Sequence of chain 1.B:
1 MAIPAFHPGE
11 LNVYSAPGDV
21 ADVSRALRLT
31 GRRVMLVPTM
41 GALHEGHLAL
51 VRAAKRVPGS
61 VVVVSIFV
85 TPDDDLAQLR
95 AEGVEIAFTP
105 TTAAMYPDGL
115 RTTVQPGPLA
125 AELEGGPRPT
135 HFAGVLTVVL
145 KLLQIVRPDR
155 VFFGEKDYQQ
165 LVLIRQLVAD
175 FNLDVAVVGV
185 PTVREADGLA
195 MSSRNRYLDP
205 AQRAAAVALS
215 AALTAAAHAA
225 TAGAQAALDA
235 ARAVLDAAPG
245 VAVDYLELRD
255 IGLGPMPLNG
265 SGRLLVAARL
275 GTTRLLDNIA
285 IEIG

A small-molecule ligand and the protein it binds are described below.
Small molecule (SMILES): COc1ccc2c(c1)cc(C(=O)NS(=O)(=O)Cc1ccccc1)n2CC(=O)O

Binding-site contacts:
Ligand atom CAJ contacts residue PRO38 of chain 1.B at 3.6 Å (hydrophobic).
Ligand atom OAS contacts residue GLY46 of chain 1.B at 3.6 Å.
Ligand atom CAQ contacts residue PRO38 of chain 1.B at 3.7 Å (hydrophobic).
Ligand atom OAS contacts residue PRO185 of chain 1.B at 3.7 Å.
Ligand atom CAN contacts residue GLY46 of chain 1.B at 3.5 Å.
Ligand atom CAN contacts residue GLY158 of chain 1.B at 3.7 Å.
Ligand atom N contacts residue HIS44 of chain 1.B at 3.2 Å (h-bond).
Ligand atom CAA contacts residue LEU50 of chain 1.B at 3.9 Å (hydrophobic).
Ligand atom CA contacts residue MET195 of chain 1.B at 3.8 Å (hydrophobic).
Ligand atom OAE contacts residue THR39 of chain 1.B at 3.6 Å.
Ligand atom O contacts residue LYS160 of chain 1.B at 3.6 Å.
Ligand atom CAW contacts residue GLY46 of chain 1.B at 3.4 Å.
Ligand atom CAM contacts residue LYS160 of chain 1.B at 3.7 Å.
Ligand atom C contacts residue LYS160 of chain 1.B at 3.7 Å.
Ligand atom OAS contacts residue VAL187 of chain 1.B at 3.1 Å (h-bond).
Ligand atom OAE contacts residue HIS47 of chain 1.B at 2.8 Å (h-bond).
Ligand atom CAX contacts residue HIS44 of chain 1.B at 3.5 Å.
Ligand atom CAK contacts residue GLN164 of chain 1.B at 3.9 Å.
Ligand atom SBB contacts residue HIS47 of chain 1.B at 4.0 Å.
Ligand atom CAL contacts residue VAL187 of chain 1.B at 3.9 Å (hydrophobic).
Ligand atom CAY contacts residue HIS44 of chain 1.B at 3.8 Å.
Ligand atom OAE contacts residue MET40 of chain 1.B at 3.1 Å (h-bond).
Ligand atom CAO contacts residue HIS44 of chain 1.B at 3.8 Å.
Ligand atom CAA contacts residue GLY46 of chain 1.B at 3.6 Å.
Ligand atom OAC contacts residue HIS47 of chain 1.B at 3.3 Å (h-bond).
Ligand atom CAA contacts residue PRO185 of chain 1.B at 3.2 Å (hydrophobic).
Ligand atom CAJ contacts residue THR39 of chain 1.B at 3.6 Å.
Ligand atom CAH contacts residue THR39 of chain 1.B at 3.9 Å.
Ligand atom NAR contacts residue HIS47 of chain 1.B at 3.8 Å.
Ligand atom CAM contacts residue MET195 of chain 1.B at 3.5 Å (hydrophobic).
Ligand atom CAH contacts residue PRO38 of chain 1.B at 3.9 Å (hydrophobic).
Ligand atom CAU contacts residue HIS47 of chain 1.B at 3.5 Å.
Ligand atom CAA contacts residue VAL187 of chain 1.B at 3.9 Å (hydrophobic).
Ligand atom OAC contacts residue HIS44 of chain 1.B at 3.2 Å.
Ligand atom CAL contacts residue GLY46 of chain 1.B at 3.7 Å.
Ligand atom CA contacts residue HIS44 of chain 1.B at 3.6 Å.
Ligand atom CAU contacts residue HIS44 of chain 1.B at 3.9 Å.
Ligand atom OAS contacts residue THR186 of chain 1.B at 3.7 Å.
Ligand atom CAA contacts residue VAL184 of chain 1.B at 3.6 Å (hydrophobic).
Ligand atom CAZ contacts residue HIS44 of chain 1.B at 3.4 Å.